The protein below binds the small molecule below.
Small molecule (SMILES): CC(=O)N[C@H]1[C@H](O[C@H]2[C@H](O)[C@@H](NC(C)=O)CO[C@@H]2CO)O[C@H](CO)[C@@H](O[C@@H]2O[C@H](CO)[C@@H](O)[C@H](O)[C@@H]2O)[C@@H]1O

Sequence of chain 1.F:
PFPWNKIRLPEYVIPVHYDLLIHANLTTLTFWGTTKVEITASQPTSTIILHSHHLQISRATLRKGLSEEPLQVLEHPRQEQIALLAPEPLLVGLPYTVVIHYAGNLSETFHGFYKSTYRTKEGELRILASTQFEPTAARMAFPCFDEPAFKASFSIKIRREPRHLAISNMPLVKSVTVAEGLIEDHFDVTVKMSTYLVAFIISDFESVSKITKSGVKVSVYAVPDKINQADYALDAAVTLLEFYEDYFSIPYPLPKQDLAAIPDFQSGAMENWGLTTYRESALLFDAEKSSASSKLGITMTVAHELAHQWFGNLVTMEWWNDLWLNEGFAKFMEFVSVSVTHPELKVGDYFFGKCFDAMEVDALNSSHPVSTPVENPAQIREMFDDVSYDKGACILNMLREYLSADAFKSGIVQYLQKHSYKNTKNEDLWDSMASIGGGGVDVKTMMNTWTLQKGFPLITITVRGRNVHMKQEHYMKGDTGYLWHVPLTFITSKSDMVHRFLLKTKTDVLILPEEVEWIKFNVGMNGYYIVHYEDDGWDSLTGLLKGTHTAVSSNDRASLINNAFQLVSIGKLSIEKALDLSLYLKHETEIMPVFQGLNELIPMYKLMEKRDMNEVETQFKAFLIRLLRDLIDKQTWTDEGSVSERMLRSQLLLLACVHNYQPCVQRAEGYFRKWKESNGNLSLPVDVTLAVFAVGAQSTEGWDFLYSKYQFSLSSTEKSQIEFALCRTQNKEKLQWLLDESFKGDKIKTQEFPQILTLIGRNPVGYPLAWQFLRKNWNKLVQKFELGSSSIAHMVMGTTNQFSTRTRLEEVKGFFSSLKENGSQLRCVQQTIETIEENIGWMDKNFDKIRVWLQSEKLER

Binding-site contacts:
Ligand atom O6 contacts residue GLY137 of chain 1.F at 4.4 Å.
Ligand atom C6 contacts residue ASN138 of chain 1.F at 4.5 Å.
Ligand atom O6 contacts residue GLN85 of chain 1.F at 4.0 Å.
Ligand atom O6 contacts residue ASN138 of chain 1.F at 4.5 Å.
Ligand atom C2 contacts residue ASN138 of chain 1.F at 3.1 Å.
Ligand atom C4 contacts residue ASN138 of chain 1.F at 4.5 Å.
Ligand atom C5 contacts residue ASN138 of chain 1.F at 3.7 Å.
Ligand atom C3 contacts residue ASN138 of chain 1.F at 4.4 Å.
Ligand atom C1 contacts residue ASN138 of chain 1.F at 2.1 Å.
Ligand atom N2 contacts residue ASN138 of chain 1.F at 3.8 Å.
Ligand atom O5 contacts residue ASN138 of chain 1.F at 2.3 Å (h-bond).